A protein and the small-molecule ligand that binds it are described below.
Small molecule (SMILES): OC[C@H]1O[C@H](OC[C@H]2O[C@@H](O)[C@@H](O)[C@@H](O)[C@@H]2O)[C@H](O)[C@@H](O)[C@H]1O

Binding-site contacts:
Ligand atom C2 contacts residue ARG67 of chain 1.B at 3.7 Å.
Ligand atom O3 contacts residue ASP38 of chain 1.B at 2.5 Å (salt-bridge).
Ligand atom O6 contacts residue TYR70 of chain 1.B at 4.5 Å.
Ligand atom O6 contacts residue TRP18 of chain 1.B at 4.2 Å.
Ligand atom O3 contacts residue TRP18 of chain 1.B at 3.6 Å.
Ligand atom C1 contacts residue TYR70 of chain 1.B at 3.7 Å (hydrophobic).
Ligand atom O4 contacts residue ASN130 of chain 1.B at 4.0 Å.
Ligand atom O2 contacts residue TRP18 of chain 1.B at 4.1 Å.
Ligand atom C2 contacts residue ARG73 of chain 1.B at 4.2 Å.
Ligand atom C4 contacts residue ARG73 of chain 1.B at 4.0 Å.
Ligand atom O6 contacts residue ASN128 of chain 1.B at 3.9 Å.
Ligand atom O3 contacts residue TRP18 of chain 1.B at 4.5 Å.
Ligand atom C4 contacts residue TRP18 of chain 1.B at 3.9 Å (hydrophobic).
Ligand atom O4 contacts residue ARG67 of chain 1.B at 3.2 Å (salt-bridge).
Ligand atom O6 contacts residue ARG73 of chain 1.B at 4.1 Å.
Ligand atom O5 contacts residue ARG73 of chain 1.B at 3.0 Å (salt-bridge).
Ligand atom C3 contacts residue ARG67 of chain 1.B at 3.9 Å.
Ligand atom C5 contacts residue TRP18 of chain 1.B at 3.6 Å (hydrophobic).
Ligand atom C5 contacts residue ARG73 of chain 1.B at 4.0 Å.
Ligand atom C4 contacts residue ASP38 of chain 1.B at 3.4 Å.
Ligand atom O4 contacts residue ASP38 of chain 1.B at 2.7 Å (salt-bridge).
Ligand atom C3 contacts residue TRP18 of chain 1.B at 3.8 Å (hydrophobic).
Ligand atom O4 contacts residue ASN128 of chain 1.B at 4.2 Å.
Ligand atom C2 contacts residue TYR70 of chain 1.B at 3.3 Å (hydrophobic).
Ligand atom C3 contacts residue ASP38 of chain 1.B at 3.5 Å.
Ligand atom O2 contacts residue TYR70 of chain 1.B at 2.8 Å (h-bond).
Ligand atom C1 contacts residue ARG73 of chain 1.B at 3.7 Å.
Ligand atom O3 contacts residue ARG67 of chain 1.B at 3.0 Å (salt-bridge).
Ligand atom O4 contacts residue ARG73 of chain 1.B at 2.8 Å (salt-bridge).
Ligand atom C6 contacts residue ARG73 of chain 1.B at 4.0 Å.
Ligand atom O4 contacts residue TRP18 of chain 1.B at 3.7 Å.
Ligand atom O2 contacts residue ARG67 of chain 1.B at 3.5 Å (salt-bridge).
Ligand atom C4 contacts residue ARG67 of chain 1.B at 4.1 Å.
Ligand atom C4 contacts residue TRP18 of chain 1.B at 3.5 Å (hydrophobic).
Ligand atom O6 contacts residue TRP18 of chain 1.B at 4.1 Å.
Ligand atom C6 contacts residue ASN128 of chain 1.B at 3.3 Å.
Ligand atom C6 contacts residue TRP18 of chain 1.B at 3.6 Å (hydrophobic).

Sequence of chain 1.B:
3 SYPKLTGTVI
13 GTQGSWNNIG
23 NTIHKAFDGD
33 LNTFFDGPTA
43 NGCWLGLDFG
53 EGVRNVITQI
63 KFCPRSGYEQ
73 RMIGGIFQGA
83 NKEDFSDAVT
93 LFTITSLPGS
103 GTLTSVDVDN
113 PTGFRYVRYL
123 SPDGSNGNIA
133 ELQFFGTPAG